Sequence of chain 1.C:
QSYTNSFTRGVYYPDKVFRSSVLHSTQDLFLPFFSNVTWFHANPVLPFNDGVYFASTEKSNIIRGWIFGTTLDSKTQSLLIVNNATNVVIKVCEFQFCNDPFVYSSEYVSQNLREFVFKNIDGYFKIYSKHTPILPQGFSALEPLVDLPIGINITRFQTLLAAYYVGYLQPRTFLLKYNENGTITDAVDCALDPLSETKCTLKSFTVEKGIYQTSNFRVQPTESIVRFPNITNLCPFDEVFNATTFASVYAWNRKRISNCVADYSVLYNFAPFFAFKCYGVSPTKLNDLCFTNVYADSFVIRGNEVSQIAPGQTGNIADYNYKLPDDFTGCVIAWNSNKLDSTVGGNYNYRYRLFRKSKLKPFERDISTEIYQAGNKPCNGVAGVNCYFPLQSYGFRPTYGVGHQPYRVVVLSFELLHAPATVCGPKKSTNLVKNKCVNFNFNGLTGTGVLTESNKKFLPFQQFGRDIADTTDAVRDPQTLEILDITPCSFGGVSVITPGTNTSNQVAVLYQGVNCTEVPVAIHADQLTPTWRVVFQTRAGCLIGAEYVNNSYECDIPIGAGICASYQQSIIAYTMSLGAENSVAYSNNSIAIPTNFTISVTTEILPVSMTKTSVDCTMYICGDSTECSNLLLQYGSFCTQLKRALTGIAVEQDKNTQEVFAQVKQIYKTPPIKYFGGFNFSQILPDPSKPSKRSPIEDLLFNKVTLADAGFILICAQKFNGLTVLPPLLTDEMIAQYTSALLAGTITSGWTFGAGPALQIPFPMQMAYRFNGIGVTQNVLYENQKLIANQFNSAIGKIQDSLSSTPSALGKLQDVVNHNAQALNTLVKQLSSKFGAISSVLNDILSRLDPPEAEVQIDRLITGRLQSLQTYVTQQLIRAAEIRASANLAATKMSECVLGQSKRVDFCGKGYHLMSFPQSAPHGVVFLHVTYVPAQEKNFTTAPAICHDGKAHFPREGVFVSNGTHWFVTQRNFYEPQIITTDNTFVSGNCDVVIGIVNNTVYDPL

A small-molecule ligand and the protein it binds are described below.
Small molecule (SMILES): CC(=O)N[C@@H]1[C@@H](O)[C@H](O)[C@@H](CO)O[C@H]1O

Binding-site contacts:
Ligand atom C6 contacts residue VAL122 of chain 1.C at 3.7 Å (hydrophobic).
Ligand atom C8 contacts residue ASN117 of chain 1.C at 4.4 Å.
Ligand atom C6 contacts residue ASN120 of chain 1.C at 4.1 Å.
Ligand atom C1 contacts residue ASN117 of chain 1.C at 1.4 Å.
Ligand atom C1 contacts residue ASN120 of chain 1.C at 4.3 Å.
Ligand atom C2 contacts residue ASN117 of chain 1.C at 2.4 Å.
Ligand atom O6 contacts residue VAL122 of chain 1.C at 4.4 Å.
Ligand atom N2 contacts residue ASN117 of chain 1.C at 2.9 Å (h-bond).
Ligand atom C3 contacts residue ASN117 of chain 1.C at 3.8 Å.
Ligand atom C5 contacts residue ASN117 of chain 1.C at 3.6 Å.
Ligand atom O5 contacts residue ASN117 of chain 1.C at 2.4 Å (h-bond).
Ligand atom N2 contacts residue THR119 of chain 1.C at 3.2 Å (h-bond).
Ligand atom O7 contacts residue ASN117 of chain 1.C at 3.3 Å (h-bond).
Ligand atom C7 contacts residue THR119 of chain 1.C at 3.8 Å.
Ligand atom C5 contacts residue ASN120 of chain 1.C at 4.1 Å.
Ligand atom C1 contacts residue THR119 of chain 1.C at 4.4 Å.
Ligand atom C8 contacts residue THR119 of chain 1.C at 3.5 Å.
Ligand atom C7 contacts residue ASN117 of chain 1.C at 3.3 Å.
Ligand atom C2 contacts residue THR119 of chain 1.C at 4.2 Å.
Ligand atom C4 contacts residue ASN117 of chain 1.C at 4.2 Å.